Binding-site contacts:
Ligand atom OAK contacts residue VAL145 of chain 1.D at 4.3 Å.
Ligand atom CAC contacts residue PHE321 of chain 1.D at 3.9 Å (hydrophobic).
Ligand atom NAN contacts residue ASP144 of chain 1.D at 3.9 Å.
Ligand atom CAD contacts residue VAL145 of chain 1.D at 4.0 Å (hydrophobic).
Ligand atom CAA contacts residue PHE320 of chain 1.D at 3.8 Å (hydrophobic).
Ligand atom OAL contacts residue SER238 of chain 1.D at 3.8 Å.
Ligand atom CAG contacts residue TYR339 of chain 1.D at 3.4 Å (hydrophobic).
Ligand atom CAF contacts residue PHE320 of chain 1.D at 3.6 Å (hydrophobic).
Ligand atom OAL contacts residue PHE321 of chain 1.D at 3.6 Å.
Ligand atom CAI contacts residue ASN343 of chain 1.D at 3.7 Å.
Ligand atom CAB contacts residue VAL148 of chain 1.D at 3.5 Å (hydrophobic).
Ligand atom CAE contacts residue PHE320 of chain 1.D at 4.1 Å (hydrophobic).
Ligand atom NAN contacts residue ASN343 of chain 1.D at 2.9 Å (h-bond).
Ligand atom OAM contacts residue TYR347 of chain 1.D at 3.3 Å (h-bond).
Ligand atom OAK contacts residue SER234 of chain 1.D at 3.6 Å.
Ligand atom CAJ contacts residue TYR339 of chain 1.D at 4.3 Å (hydrophobic).
Ligand atom CAJ contacts residue PHE320 of chain 1.D at 3.5 Å (hydrophobic).
Ligand atom CAB contacts residue PHE321 of chain 1.D at 3.6 Å (hydrophobic).
Ligand atom CAJ contacts residue ASN343 of chain 1.D at 3.4 Å.
Ligand atom OAL contacts residue SER234 of chain 1.D at 3.8 Å.
Ligand atom CAI contacts residue ASP144 of chain 1.D at 3.4 Å.
Ligand atom CAA contacts residue VAL148 of chain 1.D at 3.9 Å (hydrophobic).
Ligand atom CAA contacts residue ASP144 of chain 1.D at 3.9 Å.
Ligand atom CAE contacts residue VAL145 of chain 1.D at 4.0 Å (hydrophobic).
Ligand atom CAO contacts residue ASN343 of chain 1.D at 3.4 Å.
Ligand atom OAM contacts residue ASP144 of chain 1.D at 2.4 Å (salt-bridge).
Ligand atom CAO contacts residue ASP144 of chain 1.D at 3.5 Å.
Ligand atom NAN contacts residue TYR347 of chain 1.D at 4.0 Å.
Ligand atom OAK contacts residue ASN324 of chain 1.D at 4.0 Å.
Ligand atom CAO contacts residue TYR347 of chain 1.D at 3.4 Å (hydrophobic).
Ligand atom CAH contacts residue TYR339 of chain 1.D at 3.4 Å (hydrophobic).
Ligand atom CAF contacts residue ASP144 of chain 1.D at 3.8 Å.
Ligand atom CAJ contacts residue ASP144 of chain 1.D at 3.3 Å.
Ligand atom OAM contacts residue ASN343 of chain 1.D at 2.8 Å (h-bond).
Ligand atom CAG contacts residue PHE224 of chain 1.D at 3.5 Å (hydrophobic).
Ligand atom OAM contacts residue PHE320 of chain 1.D at 4.2 Å.
Ligand atom CAB contacts residue PHE320 of chain 1.D at 4.2 Å (hydrophobic).
Ligand atom CAD contacts residue ASN324 of chain 1.D at 4.4 Å.
Ligand atom CAH contacts residue PHE224 of chain 1.D at 3.5 Å (hydrophobic).
Ligand atom CAI contacts residue TYR339 of chain 1.D at 4.2 Å (hydrophobic).

A protein and the small-molecule ligand that binds it are described below.
Small molecule (SMILES): CN[C@@H]1CCc2c(ccc(O)c2O)[C@H]1O

Sequence of chain 1.D:
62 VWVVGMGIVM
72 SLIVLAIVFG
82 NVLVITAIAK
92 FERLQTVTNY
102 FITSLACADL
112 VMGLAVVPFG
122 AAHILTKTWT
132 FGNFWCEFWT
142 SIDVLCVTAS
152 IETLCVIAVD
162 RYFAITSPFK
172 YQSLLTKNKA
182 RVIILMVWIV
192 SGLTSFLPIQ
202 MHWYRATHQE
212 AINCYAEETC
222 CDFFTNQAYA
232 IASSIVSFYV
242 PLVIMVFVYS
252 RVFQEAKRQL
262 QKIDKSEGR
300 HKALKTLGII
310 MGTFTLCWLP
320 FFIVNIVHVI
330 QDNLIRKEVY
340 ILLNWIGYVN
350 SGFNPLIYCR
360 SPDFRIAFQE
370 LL